Sequence of chain 1.I:
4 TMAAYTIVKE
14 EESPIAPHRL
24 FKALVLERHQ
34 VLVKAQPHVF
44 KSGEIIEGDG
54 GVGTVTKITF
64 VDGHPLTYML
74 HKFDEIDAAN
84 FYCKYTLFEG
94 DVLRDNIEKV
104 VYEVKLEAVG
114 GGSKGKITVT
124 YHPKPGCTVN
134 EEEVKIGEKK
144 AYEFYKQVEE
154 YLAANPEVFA

The small molecule below binds the protein below.
Small molecule (SMILES): O=S(=O)(O)c1cccc2cccc(Nc3ccccc3)c12

Binding-site contacts:
Ligand atom C4 contacts residue PHE63 of chain 1.I at 4.1 Å (hydrophobic).
Ligand atom C13 contacts residue TYR124 of chain 1.I at 2.8 Å (hydrophobic).
Ligand atom C3 contacts residue LEU69 of chain 1.I at 4.1 Å (hydrophobic).
Ligand atom O1 contacts residue MET72 of chain 1.I at 4.1 Å.
Ligand atom C14 contacts residue GLY140 of chain 1.I at 3.1 Å.
Ligand atom C6 contacts residue GLN39 of chain 1.I at 3.5 Å.
Ligand atom O2 contacts residue GLY140 of chain 1.I at 3.9 Å.
Ligand atom C1 contacts residue MET72 of chain 1.I at 3.8 Å (hydrophobic).
Ligand atom C7 contacts residue GLN39 of chain 1.I at 3.3 Å.
Ligand atom O3 contacts residue ALA144 of chain 1.I at 3.3 Å.
Ligand atom C10 contacts residue LYS143 of chain 1.I at 4.0 Å.
Ligand atom C6 contacts residue LYS143 of chain 1.I at 3.9 Å.
Ligand atom C5 contacts residue LYS143 of chain 1.I at 3.9 Å.
Ligand atom C5 contacts residue PHE43 of chain 1.I at 3.8 Å (hydrophobic).
Ligand atom S contacts residue ARG31 of chain 1.I at 4.1 Å.
Ligand atom C7 contacts residue PHE43 of chain 1.I at 4.2 Å (hydrophobic).
Ligand atom C4 contacts residue PHE43 of chain 1.I at 4.0 Å (hydrophobic).
Ligand atom C14 contacts residue TYR124 of chain 1.I at 2.8 Å (hydrophobic).
Ligand atom C15 contacts residue GLY140 of chain 1.I at 3.2 Å.
Ligand atom C12 contacts residue TYR105 of chain 1.I at 3.7 Å (hydrophobic).
Ligand atom C12 contacts residue TYR124 of chain 1.I at 4.0 Å (hydrophobic).
Ligand atom C6 contacts residue PHE43 of chain 1.I at 3.7 Å (hydrophobic).
Ligand atom C13 contacts residue GLY140 of chain 1.I at 3.7 Å.
Ligand atom C8 contacts residue LYS143 of chain 1.I at 3.8 Å.
Ligand atom C16 contacts residue VAL95 of chain 1.I at 4.1 Å (hydrophobic).
Ligand atom C2 contacts residue MET72 of chain 1.I at 4.0 Å (hydrophobic).
Ligand atom O2 contacts residue ALA144 of chain 1.I at 3.8 Å.
Ligand atom C7 contacts residue LYS143 of chain 1.I at 3.7 Å.
Ligand atom C8 contacts residue ALA144 of chain 1.I at 4.1 Å (hydrophobic).
Ligand atom C8 contacts residue LEU35 of chain 1.I at 3.9 Å (hydrophobic).
Ligand atom N contacts residue MET72 of chain 1.I at 3.7 Å.
Ligand atom C9 contacts residue LYS143 of chain 1.I at 4.1 Å.
Ligand atom C16 contacts residue GLY140 of chain 1.I at 3.8 Å.
Ligand atom C2 contacts residue VAL95 of chain 1.I at 4.2 Å (hydrophobic).
Ligand atom C3 contacts residue PHE63 of chain 1.I at 3.7 Å (hydrophobic).
Ligand atom O2 contacts residue TYR105 of chain 1.I at 4.0 Å.
Ligand atom C15 contacts residue TYR124 of chain 1.I at 4.0 Å (hydrophobic).
Ligand atom O3 contacts residue ARG31 of chain 1.I at 2.7 Å (salt-bridge).
Ligand atom C13 contacts residue TYR105 of chain 1.I at 4.0 Å (hydrophobic).
Ligand atom C7 contacts residue LEU35 of chain 1.I at 3.8 Å (hydrophobic).